The protein below binds the small molecule below.
Small molecule (SMILES): O=c1ccn([C@@H]2O[C@H](CO[P](=O)(O)O[P](=O)(O)O[C@H]3O[C@H](CO)[C@H](O)[C@H](O)[C@H]3O)[C@@H](O)[C@H]2O)c(=O)[nH]1

Binding-site contacts:
Ligand atom C6' contacts residue TRP314 of chain 1.A at 3.5 Å (hydrophobic).
Ligand atom O4 contacts residue PRO104 of chain 1.A at 3.6 Å.
Ligand atom C2 contacts residue MET158 of chain 1.A at 3.6 Å (hydrophobic).
Ligand atom O3D contacts residue TRP177 of chain 1.A at 3.8 Å.
Ligand atom O6' contacts residue GLY61 of chain 1.A at 3.5 Å (h-bond).
Ligand atom O5' contacts residue LYS326 of chain 1.A at 2.8 Å (salt-bridge).
Ligand atom O2D contacts residue ASN162 of chain 1.A at 2.8 Å (h-bond).
Ligand atom O2 contacts residue VAL182 of chain 1.A at 3.3 Å.
Ligand atom O6' contacts residue TRP314 of chain 1.A at 3.5 Å.
Ligand atom C4 contacts residue TYR103 of chain 1.A at 3.4 Å (hydrophobic).
Ligand atom C1' contacts residue LYS326 of chain 1.A at 2.9 Å.
Ligand atom O1B contacts residue LYS326 of chain 1.A at 2.8 Å (salt-bridge).
Ligand atom O2 contacts residue GLN106 of chain 1.A at 3.3 Å (h-bond).
Ligand atom O4' contacts residue ASN206 of chain 1.A at 3.1 Å (h-bond).
Ligand atom O5' contacts residue FAD1 of chain 1.E at 3.5 Å (h-bond).
Ligand atom O1A contacts residue TYR316 of chain 1.A at 2.9 Å (h-bond).
Ligand atom O2B contacts residue LYS326 of chain 1.A at 3.7 Å.
Ligand atom O4' contacts residue VAL63 of chain 1.A at 3.7 Å.
Ligand atom O2D contacts residue MET158 of chain 1.A at 3.8 Å.
Ligand atom O4D contacts residue ARG181 of chain 1.A at 3.6 Å (salt-bridge).
Ligand atom O2 contacts residue MET158 of chain 1.A at 3.5 Å.
Ligand atom C2D contacts residue TYR161 of chain 1.A at 3.5 Å (hydrophobic).
Ligand atom O2B contacts residue TYR452 of chain 1.A at 2.9 Å (h-bond).
Ligand atom O1B contacts residue TYR161 of chain 1.A at 3.8 Å.
Ligand atom C5 contacts residue PHE157 of chain 1.A at 3.3 Å (hydrophobic).
Ligand atom O3A contacts residue TYR452 of chain 1.A at 3.0 Å (h-bond).
Ligand atom O4 contacts residue TYR103 of chain 1.A at 3.2 Å.
Ligand atom PB contacts residue LYS326 of chain 1.A at 3.2 Å.
Ligand atom PB contacts residue TYR452 of chain 1.A at 3.5 Å.
Ligand atom O2' contacts residue ARG181 of chain 1.A at 3.5 Å (salt-bridge).
Ligand atom C5' contacts residue LYS326 of chain 1.A at 3.7 Å.
Ligand atom N3 contacts residue GLN106 of chain 1.A at 3.4 Å (h-bond).
Ligand atom O3D contacts residue TRP166 of chain 1.A at 3.2 Å (h-bond).
Ligand atom O3D contacts residue ASN162 of chain 1.A at 2.9 Å (h-bond).
Ligand atom N3 contacts residue TYR103 of chain 1.A at 3.7 Å.
Ligand atom C2' contacts residue FAD1 of chain 1.E at 3.4 Å.
Ligand atom O2B contacts residue TYR418 of chain 1.A at 3.3 Å (h-bond).
Ligand atom C4 contacts residue PHE157 of chain 1.A at 3.7 Å (hydrophobic).
Ligand atom O3B contacts residue LYS326 of chain 1.A at 2.6 Å (salt-bridge).
Ligand atom O4 contacts residue PHE105 of chain 1.A at 3.0 Å (h-bond).

Sequence of chain 1.A:
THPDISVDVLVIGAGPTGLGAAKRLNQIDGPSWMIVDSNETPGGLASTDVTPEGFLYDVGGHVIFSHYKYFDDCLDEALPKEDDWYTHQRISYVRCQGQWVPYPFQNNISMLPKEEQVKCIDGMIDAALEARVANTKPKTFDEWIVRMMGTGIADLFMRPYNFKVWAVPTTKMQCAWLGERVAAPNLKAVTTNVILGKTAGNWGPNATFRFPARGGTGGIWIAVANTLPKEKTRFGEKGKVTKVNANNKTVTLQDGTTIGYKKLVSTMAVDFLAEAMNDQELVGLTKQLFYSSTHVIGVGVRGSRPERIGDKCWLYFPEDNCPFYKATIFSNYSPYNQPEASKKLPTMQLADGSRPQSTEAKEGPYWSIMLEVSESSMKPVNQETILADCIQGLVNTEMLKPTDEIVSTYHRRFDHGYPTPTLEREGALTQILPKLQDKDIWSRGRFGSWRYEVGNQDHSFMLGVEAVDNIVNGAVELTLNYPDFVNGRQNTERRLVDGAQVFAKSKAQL